Binding-site contacts:
Ligand atom C9 contacts residue TYR211 of chain 1.I at 3.5 Å (hydrophobic).
Ligand atom BR1 contacts residue ALA122 of chain 1.J at 3.9 Å.
Ligand atom C3 contacts residue CYS207 of chain 1.I at 3.8 Å (hydrophobic).
Ligand atom C4 contacts residue GLN131 of chain 1.J at 3.6 Å.
Ligand atom C8 contacts residue SER161 of chain 1.I at 4.0 Å.
Ligand atom C1 contacts residue THR133 of chain 1.J at 3.7 Å.
Ligand atom C9 contacts residue TYR204 of chain 1.I at 3.6 Å (hydrophobic).
Ligand atom C1 contacts residue TRP162 of chain 1.I at 3.5 Å (hydrophobic).
Ligand atom C9 contacts residue TRP162 of chain 1.I at 3.9 Å (hydrophobic).
Ligand atom C3 contacts residue GLN131 of chain 1.J at 4.1 Å.
Ligand atom C7 contacts residue TRP72 of chain 1.J at 3.5 Å (hydrophobic).
Ligand atom C5 contacts residue HIS123 of chain 1.J at 4.1 Å.
Ligand atom BR1 contacts residue HIS123 of chain 1.J at 3.4 Å.
Ligand atom C7 contacts residue TRP162 of chain 1.I at 3.7 Å (hydrophobic).
Ligand atom C4 contacts residue HIS123 of chain 1.J at 3.4 Å.
Ligand atom C8 contacts residue TRP162 of chain 1.I at 3.4 Å (hydrophobic).
Ligand atom C3 contacts residue CYS206 of chain 1.I at 3.6 Å (hydrophobic).
Ligand atom C8 contacts residue TYR211 of chain 1.I at 3.5 Å (hydrophobic).
Ligand atom C6 contacts residue TRP72 of chain 1.J at 4.0 Å (hydrophobic).
Ligand atom N3 contacts residue SER161 of chain 1.I at 3.9 Å.
Ligand atom N1 contacts residue THR133 of chain 1.J at 3.5 Å.
Ligand atom BR1 contacts residue GLN131 of chain 1.J at 3.0 Å.
Ligand atom C8 contacts residue TYR204 of chain 1.I at 3.8 Å (hydrophobic).
Ligand atom N3 contacts residue TYR108 of chain 1.I at 2.8 Å (h-bond).
Ligand atom C6 contacts residue TRP162 of chain 1.I at 3.4 Å (hydrophobic).
Ligand atom N2 contacts residue TRP162 of chain 1.I at 3.5 Å (h-bond).
Ligand atom C7 contacts residue TYR108 of chain 1.I at 3.5 Å (hydrophobic).
Ligand atom N1 contacts residue TRP162 of chain 1.I at 4.0 Å.
Ligand atom C10 contacts residue CYS206 of chain 1.I at 3.7 Å (hydrophobic).
Ligand atom C2 contacts residue TRP162 of chain 1.I at 3.5 Å (hydrophobic).
Ligand atom N1 contacts residue THR163 of chain 1.I at 3.9 Å.
Ligand atom C5 contacts residue THR133 of chain 1.J at 4.0 Å.
Ligand atom C10 contacts residue TRP162 of chain 1.I at 4.2 Å (hydrophobic).
Ligand atom BR1 contacts residue LEU121 of chain 1.J at 4.0 Å.
Ligand atom C8 contacts residue TYR108 of chain 1.I at 3.1 Å (hydrophobic).
Ligand atom C10 contacts residue TYR204 of chain 1.I at 4.2 Å (hydrophobic).
Ligand atom N3 contacts residue TRP162 of chain 1.I at 2.8 Å (h-bond).
Ligand atom BR1 contacts residue THR133 of chain 1.J at 4.0 Å.
Ligand atom C3 contacts residue HIS123 of chain 1.J at 4.2 Å.
Ligand atom BR1 contacts residue TYR132 of chain 1.J at 3.9 Å.

A protein and the small-molecule ligand that binds it are described below.
Small molecule (SMILES): Brc1ccc(N2CCCNCC2)cn1

Sequence of chain 1.J:
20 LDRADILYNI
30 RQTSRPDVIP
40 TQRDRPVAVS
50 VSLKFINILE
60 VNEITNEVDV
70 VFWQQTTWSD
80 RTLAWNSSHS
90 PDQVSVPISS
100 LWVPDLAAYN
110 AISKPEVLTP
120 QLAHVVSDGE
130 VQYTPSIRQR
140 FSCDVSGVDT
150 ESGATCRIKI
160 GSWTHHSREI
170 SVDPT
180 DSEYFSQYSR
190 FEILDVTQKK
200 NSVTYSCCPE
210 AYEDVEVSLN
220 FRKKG

Sequence of chain 1.I:
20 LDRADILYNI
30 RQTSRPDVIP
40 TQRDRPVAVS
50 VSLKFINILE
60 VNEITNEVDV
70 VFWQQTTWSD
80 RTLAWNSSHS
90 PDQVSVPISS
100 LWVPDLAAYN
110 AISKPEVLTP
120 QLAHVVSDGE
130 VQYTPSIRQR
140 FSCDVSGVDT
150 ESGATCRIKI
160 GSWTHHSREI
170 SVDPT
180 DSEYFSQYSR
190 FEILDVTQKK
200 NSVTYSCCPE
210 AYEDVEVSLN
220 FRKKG